Binding-site contacts:
Ligand atom S1 contacts residue TRP374 of chain 53.A at 4.4 Å.
Ligand atom O1S contacts residue LYS215 of chain 53.A at 3.9 Å.
Ligand atom C1 contacts residue TRP374 of chain 53.A at 3.3 Å (hydrophobic).
Ligand atom C2 contacts residue TRP374 of chain 53.A at 4.0 Å (hydrophobic).
Ligand atom S1 contacts residue GLY222 of chain 53.A at 3.8 Å.
Ligand atom N1 contacts residue TRP374 of chain 53.A at 3.5 Å.
Ligand atom C3 contacts residue ASP229 of chain 53.A at 4.4 Å.
Ligand atom O1S contacts residue ARG224 of chain 53.A at 2.9 Å (salt-bridge).
Ligand atom C1 contacts residue ARG224 of chain 53.A at 4.1 Å.
Ligand atom O1S contacts residue PHE223 of chain 53.A at 3.2 Å.
Ligand atom O2S contacts residue GLY222 of chain 53.A at 3.4 Å (h-bond).
Ligand atom O3S contacts residue ARG224 of chain 53.A at 3.8 Å.
Ligand atom O1S contacts residue TRP374 of chain 53.A at 4.0 Å.
Ligand atom C3 contacts residue TRP374 of chain 53.A at 4.0 Å (hydrophobic).
Ligand atom S1 contacts residue LYS215 of chain 53.A at 4.1 Å.
Ligand atom S1 contacts residue ARG224 of chain 53.A at 4.0 Å.
Ligand atom O1S contacts residue GLY222 of chain 53.A at 3.0 Å (h-bond).
Ligand atom C2 contacts residue ARG224 of chain 53.A at 4.0 Å.
Ligand atom O2S contacts residue LYS215 of chain 53.A at 3.1 Å (salt-bridge).

Sequence of chain 53.A:
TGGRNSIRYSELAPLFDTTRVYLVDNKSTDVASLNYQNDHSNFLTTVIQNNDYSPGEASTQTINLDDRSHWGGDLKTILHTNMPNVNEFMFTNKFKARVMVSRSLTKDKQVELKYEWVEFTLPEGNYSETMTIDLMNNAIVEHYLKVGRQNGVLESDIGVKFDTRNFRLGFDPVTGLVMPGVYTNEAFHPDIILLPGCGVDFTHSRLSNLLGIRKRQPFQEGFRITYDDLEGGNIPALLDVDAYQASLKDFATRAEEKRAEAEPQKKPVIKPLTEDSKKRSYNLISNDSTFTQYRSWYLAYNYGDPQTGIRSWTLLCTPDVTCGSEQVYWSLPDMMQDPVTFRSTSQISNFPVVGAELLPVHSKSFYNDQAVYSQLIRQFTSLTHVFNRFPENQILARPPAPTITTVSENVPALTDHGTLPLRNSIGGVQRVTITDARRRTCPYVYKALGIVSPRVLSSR

A protein and the small-molecule ligand that binds it are described below.
Small molecule (SMILES): CCCCCCCCCCCC[N+](C)(C)CCCS(=O)(=O)O